Binding-site contacts:
Ligand atom C5 contacts residue ASN259 of chain 25.F at 3.7 Å.
Ligand atom C3 contacts residue ASN259 of chain 25.F at 3.8 Å.
Ligand atom C8 contacts residue LYS181 of chain 25.E at 4.1 Å.
Ligand atom C8 contacts residue ASN259 of chain 25.F at 4.4 Å.
Ligand atom C7 contacts residue ASN259 of chain 25.F at 3.1 Å.
Ligand atom O6 contacts residue THR116 of chain 25.E at 3.5 Å.
Ligand atom O6 contacts residue LYS115 of chain 25.E at 4.4 Å.
Ligand atom O5 contacts residue THR116 of chain 25.E at 4.0 Å.
Ligand atom C4 contacts residue ASN259 of chain 25.F at 4.2 Å.
Ligand atom O5 contacts residue ASN259 of chain 25.F at 2.4 Å (h-bond).
Ligand atom C1 contacts residue ASN259 of chain 25.F at 1.4 Å.
Ligand atom C2 contacts residue ASN259 of chain 25.F at 2.4 Å.
Ligand atom N2 contacts residue ASN259 of chain 25.F at 2.9 Å (h-bond).
Ligand atom O7 contacts residue ASN259 of chain 25.F at 2.9 Å (h-bond).
Ligand atom O7 contacts residue LYS181 of chain 25.E at 3.9 Å.

Sequence of chain 25.F:
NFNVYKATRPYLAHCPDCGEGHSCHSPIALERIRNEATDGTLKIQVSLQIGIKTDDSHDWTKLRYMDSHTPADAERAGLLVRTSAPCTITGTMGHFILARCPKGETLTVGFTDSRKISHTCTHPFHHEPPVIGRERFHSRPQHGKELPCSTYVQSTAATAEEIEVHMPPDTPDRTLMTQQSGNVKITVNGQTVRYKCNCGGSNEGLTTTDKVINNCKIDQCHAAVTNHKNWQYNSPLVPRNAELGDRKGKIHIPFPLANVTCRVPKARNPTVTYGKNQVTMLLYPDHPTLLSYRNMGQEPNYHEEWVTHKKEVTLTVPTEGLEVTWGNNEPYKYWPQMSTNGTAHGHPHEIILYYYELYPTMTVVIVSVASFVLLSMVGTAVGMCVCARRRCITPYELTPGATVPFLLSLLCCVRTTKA

A protein and the small-molecule ligand that binds it are described below.
Small molecule (SMILES): CC(=O)N[C@@H]1[C@@H](O)[C@H](O)[C@@H](CO)O[C@H]1O

Sequence of chain 25.E:
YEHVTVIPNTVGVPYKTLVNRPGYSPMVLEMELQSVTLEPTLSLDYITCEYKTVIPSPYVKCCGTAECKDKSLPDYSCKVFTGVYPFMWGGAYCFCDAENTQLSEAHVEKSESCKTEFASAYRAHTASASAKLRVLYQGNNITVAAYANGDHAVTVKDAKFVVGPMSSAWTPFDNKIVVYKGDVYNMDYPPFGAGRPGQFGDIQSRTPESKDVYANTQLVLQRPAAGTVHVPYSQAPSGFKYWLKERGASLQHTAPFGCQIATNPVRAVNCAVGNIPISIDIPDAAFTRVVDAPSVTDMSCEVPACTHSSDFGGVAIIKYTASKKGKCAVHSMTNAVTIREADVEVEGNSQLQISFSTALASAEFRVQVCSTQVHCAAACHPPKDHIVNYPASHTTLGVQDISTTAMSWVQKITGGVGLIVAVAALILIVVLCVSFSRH